Binding-site contacts:
Ligand atom C8 contacts residue LYS76 of chain 45.F at 4.0 Å.
Ligand atom O7 contacts residue NAG1 of chain 45.K at 3.4 Å.
Ligand atom C1 contacts residue ASN96 of chain 45.F at 1.4 Å.
Ligand atom C3 contacts residue GLY75 of chain 45.F at 4.4 Å.
Ligand atom C7 contacts residue NAG1 of chain 45.K at 4.3 Å.
Ligand atom C3 contacts residue ASN96 of chain 45.F at 3.8 Å.
Ligand atom C7 contacts residue ASN96 of chain 45.F at 3.5 Å.
Ligand atom O7 contacts residue ASN96 of chain 45.F at 3.4 Å (h-bond).
Ligand atom C8 contacts residue GLY75 of chain 45.F at 2.5 Å.
Ligand atom N2 contacts residue ASN96 of chain 45.F at 3.1 Å (h-bond).
Ligand atom C7 contacts residue GLY75 of chain 45.F at 2.9 Å.
Ligand atom O7 contacts residue ASN77 of chain 45.F at 3.4 Å (h-bond).
Ligand atom C7 contacts residue ASN77 of chain 45.F at 3.8 Å.
Ligand atom O5 contacts residue ASN96 of chain 45.F at 2.2 Å (h-bond).
Ligand atom C5 contacts residue ASN96 of chain 45.F at 3.5 Å.
Ligand atom C8 contacts residue NAG1 of chain 45.K at 4.3 Å.
Ligand atom C4 contacts residue ASN96 of chain 45.F at 4.2 Å.
Ligand atom C1 contacts residue GLY75 of chain 45.F at 3.9 Å.
Ligand atom C2 contacts residue GLY75 of chain 45.F at 3.8 Å.
Ligand atom C2 contacts residue ASN96 of chain 45.F at 2.6 Å.
Ligand atom O7 contacts residue GLY75 of chain 45.F at 4.0 Å.
Ligand atom C8 contacts residue ASN77 of chain 45.F at 3.7 Å.
Ligand atom N2 contacts residue GLY75 of chain 45.F at 2.6 Å (h-bond).

The protein below binds the small molecule below.
Small molecule (SMILES): CC(=O)N[C@H]1[C@H](O[C@H]2[C@H](O)[C@@H](NC(C)=O)CO[C@@H]2CO)O[C@H](CO)[C@@H](O[C@@H]2O[C@H](CO)[C@@H](O)[C@H](O)[C@@H]2O)[C@@H]1O

Sequence of chain 45.F:
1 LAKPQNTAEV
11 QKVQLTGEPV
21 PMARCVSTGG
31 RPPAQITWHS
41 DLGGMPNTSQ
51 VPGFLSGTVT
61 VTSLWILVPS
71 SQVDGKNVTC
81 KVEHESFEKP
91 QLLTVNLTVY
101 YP